Sequence of chain 2.A:
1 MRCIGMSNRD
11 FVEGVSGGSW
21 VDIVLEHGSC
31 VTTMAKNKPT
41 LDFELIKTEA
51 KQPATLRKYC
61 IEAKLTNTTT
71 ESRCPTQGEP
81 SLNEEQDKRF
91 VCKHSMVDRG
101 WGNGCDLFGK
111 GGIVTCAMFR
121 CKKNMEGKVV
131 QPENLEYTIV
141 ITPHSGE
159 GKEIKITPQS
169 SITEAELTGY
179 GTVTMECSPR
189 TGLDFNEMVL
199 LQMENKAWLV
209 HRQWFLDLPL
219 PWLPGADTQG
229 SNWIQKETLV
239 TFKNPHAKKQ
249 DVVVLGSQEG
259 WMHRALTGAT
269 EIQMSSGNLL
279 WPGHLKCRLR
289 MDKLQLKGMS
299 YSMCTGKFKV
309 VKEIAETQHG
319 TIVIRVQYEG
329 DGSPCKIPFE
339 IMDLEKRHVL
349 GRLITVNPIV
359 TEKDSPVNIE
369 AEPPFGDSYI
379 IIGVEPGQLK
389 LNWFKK

Binding-site contacts:
Ligand atom O7 contacts residue ASN67 of chain 2.A at 3.3 Å (h-bond).
Ligand atom O5 contacts residue ASN67 of chain 2.A at 2.4 Å (h-bond).
Ligand atom C5 contacts residue ASN67 of chain 2.A at 3.7 Å.
Ligand atom C8 contacts residue MET118 of chain 2.A at 4.4 Å (hydrophobic).
Ligand atom N2 contacts residue ASN67 of chain 2.A at 2.9 Å (h-bond).
Ligand atom C1 contacts residue ASN67 of chain 2.A at 1.4 Å.
Ligand atom C3 contacts residue ASN67 of chain 2.A at 3.8 Å.
Ligand atom C8 contacts residue PHE90 of chain 2.A at 4.1 Å (hydrophobic).
Ligand atom C8 contacts residue ASN67 of chain 2.A at 4.3 Å.
Ligand atom C2 contacts residue ASN67 of chain 2.A at 2.5 Å.
Ligand atom C4 contacts residue ASN67 of chain 2.A at 4.2 Å.
Ligand atom C7 contacts residue ASN67 of chain 2.A at 3.3 Å.

This small molecule binds to this protein.
Small molecule (SMILES): CC(=O)N[C@@H]1[C@@H](O)[C@H](O)[C@@H](CO)O[C@H]1O